This small molecule binds to this protein.
Small molecule (SMILES): Nc1ncnc2c1ncn2[C@H]1C[C@H](O)[C@@H](COP(=O)(O)O)O1

Sequence of chain 18.A:
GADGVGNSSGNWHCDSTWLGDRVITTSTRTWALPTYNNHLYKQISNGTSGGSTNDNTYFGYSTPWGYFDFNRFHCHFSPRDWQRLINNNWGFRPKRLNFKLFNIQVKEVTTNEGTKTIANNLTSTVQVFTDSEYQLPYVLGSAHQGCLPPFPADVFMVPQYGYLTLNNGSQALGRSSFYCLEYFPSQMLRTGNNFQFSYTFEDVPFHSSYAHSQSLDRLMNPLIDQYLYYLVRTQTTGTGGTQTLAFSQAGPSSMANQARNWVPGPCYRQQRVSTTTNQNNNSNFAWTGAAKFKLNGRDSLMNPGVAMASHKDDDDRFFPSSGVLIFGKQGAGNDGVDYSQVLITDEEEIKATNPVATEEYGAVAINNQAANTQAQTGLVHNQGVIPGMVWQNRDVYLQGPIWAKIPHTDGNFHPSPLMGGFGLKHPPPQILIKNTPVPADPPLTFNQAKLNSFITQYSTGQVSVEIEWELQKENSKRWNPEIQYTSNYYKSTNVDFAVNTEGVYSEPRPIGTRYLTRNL

Sequence of chain 60.A:
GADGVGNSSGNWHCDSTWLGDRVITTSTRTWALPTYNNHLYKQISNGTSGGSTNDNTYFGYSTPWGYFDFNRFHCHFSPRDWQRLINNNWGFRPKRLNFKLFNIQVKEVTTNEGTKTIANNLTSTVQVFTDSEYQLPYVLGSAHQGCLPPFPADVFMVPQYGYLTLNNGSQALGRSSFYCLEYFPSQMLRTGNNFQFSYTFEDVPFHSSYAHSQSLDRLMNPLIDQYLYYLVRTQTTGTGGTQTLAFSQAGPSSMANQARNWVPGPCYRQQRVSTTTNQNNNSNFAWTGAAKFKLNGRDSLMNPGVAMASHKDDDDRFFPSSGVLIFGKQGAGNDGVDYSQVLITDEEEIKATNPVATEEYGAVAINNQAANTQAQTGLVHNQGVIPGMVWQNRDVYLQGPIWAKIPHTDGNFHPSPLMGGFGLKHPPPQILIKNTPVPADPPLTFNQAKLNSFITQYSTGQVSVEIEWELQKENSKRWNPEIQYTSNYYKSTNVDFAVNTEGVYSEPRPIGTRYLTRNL

Binding-site contacts:
Ligand atom C4 contacts residue PRO421 of chain 60.A at 4.3 Å (hydrophobic).
Ligand atom N9 contacts residue HIS630 of chain 60.A at 4.2 Å.
Ligand atom C5 contacts residue PRO421 of chain 60.A at 4.1 Å (hydrophobic).
Ligand atom C5 contacts residue PRO631 of chain 60.A at 4.2 Å (hydrophobic).
Ligand atom C6 contacts residue PRO631 of chain 60.A at 3.9 Å (hydrophobic).
Ligand atom C2' contacts residue HIS630 of chain 60.A at 3.2 Å.
Ligand atom N3 contacts residue PRO631 of chain 60.A at 3.6 Å.
Ligand atom N6 contacts residue SER632 of chain 60.A at 3.3 Å (h-bond).
Ligand atom N7 contacts residue HIS630 of chain 60.A at 4.1 Å.
Ligand atom N1 contacts residue VAL420 of chain 60.A at 3.7 Å.
Ligand atom C2 contacts residue GLY639 of chain 60.A at 3.1 Å.
Ligand atom N7 contacts residue ASN609 of chain 60.A at 3.8 Å.
Ligand atom C8 contacts residue HIS630 of chain 60.A at 3.3 Å.
Ligand atom N6 contacts residue VAL420 of chain 60.A at 4.0 Å.
Ligand atom O2P contacts residue ASP626 of chain 18.A at 4.2 Å.
Ligand atom C6 contacts residue VAL420 of chain 60.A at 4.0 Å (hydrophobic).
Ligand atom N6 contacts residue PHE638 of chain 60.A at 3.9 Å.
Ligand atom N7 contacts residue PRO421 of chain 60.A at 4.2 Å.
Ligand atom C1' contacts residue PRO631 of chain 60.A at 4.3 Å (hydrophobic).
Ligand atom C1' contacts residue HIS630 of chain 60.A at 4.0 Å.
Ligand atom C6 contacts residue PRO421 of chain 60.A at 4.1 Å (hydrophobic).
Ligand atom C6 contacts residue GLY639 of chain 60.A at 3.8 Å.
Ligand atom C8 contacts residue PRO421 of chain 60.A at 4.3 Å (hydrophobic).
Ligand atom C3' contacts residue HIS630 of chain 60.A at 4.4 Å.
Ligand atom C2 contacts residue PRO421 of chain 60.A at 4.5 Å (hydrophobic).
Ligand atom C2 contacts residue PRO631 of chain 60.A at 3.3 Å (hydrophobic).
Ligand atom O1P contacts residue LYS641 of chain 18.A at 4.0 Å.
Ligand atom N6 contacts residue GLY639 of chain 60.A at 3.6 Å (h-bond).
Ligand atom N9 contacts residue PRO421 of chain 60.A at 4.4 Å.
Ligand atom C5 contacts residue SER632 of chain 60.A at 4.1 Å.
Ligand atom C6 contacts residue SER632 of chain 60.A at 3.9 Å.
Ligand atom N1 contacts residue GLY639 of chain 60.A at 3.1 Å (h-bond).
Ligand atom N7 contacts residue SER632 of chain 60.A at 4.1 Å.
Ligand atom N6 contacts residue GLY637 of chain 60.A at 3.7 Å.
Ligand atom C2 contacts residue VAL420 of chain 60.A at 4.3 Å (hydrophobic).
Ligand atom N1 contacts residue PHE638 of chain 60.A at 4.3 Å.
Ligand atom C4 contacts residue PRO631 of chain 60.A at 4.0 Å (hydrophobic).
Ligand atom N1 contacts residue PRO631 of chain 60.A at 3.5 Å (h-bond).
Ligand atom N1 contacts residue PRO421 of chain 60.A at 4.3 Å.
Ligand atom N3 contacts residue GLY639 of chain 60.A at 4.3 Å.